This small molecule binds to this protein.
Small molecule (SMILES): Cc1ncsc1-c1ccc(CNC(=O)[C@@H]2C[C@@H](O)CN2C(=O)[C@@H](NC(=O)C2(F)CC2)C(C)(C)C)c(OCCOCCOCCN2CCN(c3cc(-c4ccccc4O)nnc3N)CC2)c1

Binding-site contacts:
Ligand atom O9 contacts residue TYR61 of chain 1.F at 3.4 Å.
Ligand atom C13 contacts residue TYR47 of chain 1.F at 3.5 Å (hydrophobic).
Ligand atom O65 contacts residue ALA90 of chain 1.E at 3.4 Å.
Ligand atom O16 contacts residue TYR47 of chain 1.F at 2.7 Å (h-bond).
Ligand atom C5 contacts residue TYR47 of chain 1.F at 3.5 Å (hydrophobic).
Ligand atom C18 contacts residue EDO1 of chain 1.Z at 3.4 Å.
Ligand atom F34 contacts residue TYR61 of chain 1.F at 3.2 Å.
Ligand atom C35 contacts residue PHE93 of chain 1.E at 3.3 Å (hydrophobic).
Ligand atom C13 contacts residue TRP37 of chain 1.F at 3.5 Å (hydrophobic).
Ligand atom C15 contacts residue TYR47 of chain 1.F at 3.5 Å (hydrophobic).
Ligand atom N55 contacts residue ASN94 of chain 1.E at 3.5 Å (h-bond).
Ligand atom C12 contacts residue TRP66 of chain 1.F at 3.5 Å (hydrophobic).
Ligand atom C11 contacts residue TRP66 of chain 1.F at 3.4 Å (hydrophobic).
Ligand atom C24 contacts residue EDO1 of chain 1.Y at 3.3 Å.
Ligand atom O14 contacts residue SER60 of chain 1.F at 2.7 Å (h-bond).
Ligand atom N1 contacts residue TYR61 of chain 1.F at 3.5 Å.
Ligand atom C63 contacts residue VAL38 of chain 1.E at 3.5 Å (hydrophobic).
Ligand atom C12 contacts residue HIS64 of chain 1.F at 3.6 Å.
Ligand atom C28 contacts residue PRO48 of chain 1.F at 3.1 Å (hydrophobic).
Ligand atom N27 contacts residue ARG56 of chain 1.F at 3.0 Å (salt-bridge).
Ligand atom F34 contacts residue ASN94 of chain 1.E at 3.4 Å.
Ligand atom O65 contacts residue TYR51 of chain 1.E at 2.8 Å (h-bond).
Ligand atom C19 contacts residue EDO1 of chain 1.Y at 3.4 Å.
Ligand atom C10 contacts residue HIS59 of chain 1.F at 3.5 Å.
Ligand atom N58 contacts residue ILE100 of chain 1.E at 3.6 Å.
Ligand atom C63 contacts residue PHE39 of chain 1.E at 3.5 Å (hydrophobic).
Ligand atom O33 contacts residue PHE40 of chain 1.F at 3.5 Å.
Ligand atom C36 contacts residue PHE93 of chain 1.E at 3.3 Å (hydrophobic).
Ligand atom C64 contacts residue VAL38 of chain 1.E at 3.1 Å (hydrophobic).
Ligand atom C31 contacts residue TYR61 of chain 1.F at 3.5 Å (hydrophobic).
Ligand atom O14 contacts residue HIS64 of chain 1.F at 2.7 Å (h-bond).
Ligand atom O33 contacts residue HIS64 of chain 1.F at 3.1 Å.
Ligand atom C62 contacts residue VAL59 of chain 1.E at 3.3 Å (hydrophobic).
Ligand atom N56 contacts residue ASN94 of chain 1.E at 2.9 Å (h-bond).
Ligand atom C60 contacts residue TYR51 of chain 1.E at 3.4 Å (hydrophobic).
Ligand atom N17 contacts residue EDO1 of chain 1.Z at 2.8 Å.
Ligand atom N17 contacts residue HIS59 of chain 1.F at 3.3 Å (h-bond).
Ligand atom F34 contacts residue PHE93 of chain 1.E at 3.1 Å.
Ligand atom N58 contacts residue ASN94 of chain 1.E at 2.9 Å (h-bond).
Ligand atom C4 contacts residue TYR61 of chain 1.F at 3.6 Å (hydrophobic).

Sequence of chain 1.F:
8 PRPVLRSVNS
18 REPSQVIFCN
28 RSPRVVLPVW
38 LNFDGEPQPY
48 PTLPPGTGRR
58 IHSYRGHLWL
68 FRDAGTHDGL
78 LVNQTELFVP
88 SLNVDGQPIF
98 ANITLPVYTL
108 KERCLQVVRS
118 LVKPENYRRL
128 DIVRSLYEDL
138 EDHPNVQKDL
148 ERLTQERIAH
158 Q

Sequence of chain 1.E:
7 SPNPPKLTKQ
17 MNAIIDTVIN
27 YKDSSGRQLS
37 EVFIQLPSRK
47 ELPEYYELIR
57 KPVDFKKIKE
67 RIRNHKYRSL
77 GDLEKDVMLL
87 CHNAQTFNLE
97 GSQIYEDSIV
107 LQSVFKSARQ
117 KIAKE